Sequence of chain 1.E:
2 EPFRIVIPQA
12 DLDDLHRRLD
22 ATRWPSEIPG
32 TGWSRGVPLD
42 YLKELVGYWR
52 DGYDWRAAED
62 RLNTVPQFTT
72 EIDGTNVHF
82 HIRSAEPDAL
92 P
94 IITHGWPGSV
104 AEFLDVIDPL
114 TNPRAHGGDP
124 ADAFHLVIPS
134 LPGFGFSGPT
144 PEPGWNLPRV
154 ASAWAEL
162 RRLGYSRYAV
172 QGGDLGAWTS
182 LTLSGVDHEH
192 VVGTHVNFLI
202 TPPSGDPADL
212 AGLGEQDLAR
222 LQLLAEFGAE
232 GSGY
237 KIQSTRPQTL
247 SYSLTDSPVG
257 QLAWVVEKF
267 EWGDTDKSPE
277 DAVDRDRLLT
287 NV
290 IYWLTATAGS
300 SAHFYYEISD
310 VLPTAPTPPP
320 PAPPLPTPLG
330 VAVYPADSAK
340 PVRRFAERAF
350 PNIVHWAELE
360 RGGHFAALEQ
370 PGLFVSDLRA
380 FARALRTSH

A small-molecule ligand and the protein it binds are described below.
Small molecule (SMILES): O[C@@H]1Cc2ccccc2[C@H]1O

Binding-site contacts:
Ligand atom C contacts residue PRO312 of chain 1.E at 3.6 Å (hydrophobic).
Ligand atom O contacts residue ASP175 of chain 1.E at 2.7 Å (salt-bridge).
Ligand atom C06 contacts residue ASP175 of chain 1.E at 4.1 Å.
Ligand atom C07 contacts residue MSE236 of chain 1.E at 4.0 Å.
Ligand atom C01 contacts residue TRP268 of chain 1.E at 3.8 Å (hydrophobic).
Ligand atom O01 contacts residue HIS363 of chain 1.E at 3.8 Å.
Ligand atom C07 contacts residue PRO312 of chain 1.E at 3.9 Å (hydrophobic).
Ligand atom C05 contacts residue PHE228 of chain 1.E at 4.0 Å (hydrophobic).
Ligand atom C contacts residue ILE201 of chain 1.E at 3.5 Å (hydrophobic).
Ligand atom C02 contacts residue TYR235 of chain 1.E at 3.5 Å (hydrophobic).
Ligand atom C05 contacts residue MSE236 of chain 1.E at 4.1 Å.
Ligand atom C07 contacts residue PHE199 of chain 1.E at 4.1 Å (hydrophobic).
Ligand atom O01 contacts residue SER337 of chain 1.E at 2.7 Å (h-bond).
Ligand atom C06 contacts residue MSE236 of chain 1.E at 3.8 Å.
Ligand atom C02 contacts residue HIS363 of chain 1.E at 4.0 Å.
Ligand atom C03 contacts residue PHE199 of chain 1.E at 3.8 Å (hydrophobic).
Ligand atom O01 contacts residue PHE228 of chain 1.E at 4.2 Å.
Ligand atom C07 contacts residue PHE228 of chain 1.E at 4.1 Å (hydrophobic).
Ligand atom O01 contacts residue TRP268 of chain 1.E at 3.2 Å.
Ligand atom O contacts residue TRP268 of chain 1.E at 3.3 Å.
Ligand atom C02 contacts residue PHE199 of chain 1.E at 4.0 Å (hydrophobic).
Ligand atom C contacts residue MSE236 of chain 1.E at 3.9 Å.
Ligand atom C02 contacts residue TRP268 of chain 1.E at 4.2 Å (hydrophobic).
Ligand atom C07 contacts residue ILE201 of chain 1.E at 3.5 Å (hydrophobic).
Ligand atom C01 contacts residue PHE228 of chain 1.E at 3.6 Å (hydrophobic).
Ligand atom C03 contacts residue SER337 of chain 1.E at 3.8 Å.
Ligand atom C05 contacts residue PHE199 of chain 1.E at 3.6 Å (hydrophobic).
Ligand atom C08 contacts residue TRP179 of chain 1.E at 3.5 Å (hydrophobic).
Ligand atom C contacts residue TRP179 of chain 1.E at 3.5 Å (hydrophobic).
Ligand atom C04 contacts residue TYR235 of chain 1.E at 4.0 Å (hydrophobic).
Ligand atom C04 contacts residue ASP175 of chain 1.E at 4.0 Å.
Ligand atom C08 contacts residue MSE236 of chain 1.E at 3.8 Å.
Ligand atom C04 contacts residue MSE236 of chain 1.E at 4.0 Å.
Ligand atom C04 contacts residue PHE199 of chain 1.E at 3.7 Å (hydrophobic).
Ligand atom O contacts residue TYR235 of chain 1.E at 2.8 Å (h-bond).
Ligand atom C02 contacts residue ASP175 of chain 1.E at 3.1 Å.
Ligand atom C06 contacts residue PHE199 of chain 1.E at 4.0 Å (hydrophobic).
Ligand atom C01 contacts residue SER337 of chain 1.E at 3.8 Å.
Ligand atom C01 contacts residue TYR235 of chain 1.E at 3.3 Å (hydrophobic).
Ligand atom C03 contacts residue PHE228 of chain 1.E at 3.5 Å (hydrophobic).